Binding-site contacts:
Ligand atom O6 contacts residue ASN771 of chain 1.B at 4.0 Å.
Ligand atom C1 contacts residue ASN771 of chain 1.B at 1.4 Å.
Ligand atom C7 contacts residue TRP768 of chain 1.B at 4.0 Å (hydrophobic).
Ligand atom C5 contacts residue ASN771 of chain 1.B at 3.7 Å.
Ligand atom N2 contacts residue ASN771 of chain 1.B at 2.9 Å (h-bond).
Ligand atom O7 contacts residue MET394 of chain 1.B at 4.1 Å.
Ligand atom O5 contacts residue ASN771 of chain 1.B at 2.4 Å (h-bond).
Ligand atom C7 contacts residue ASN771 of chain 1.B at 3.7 Å.
Ligand atom C1 contacts residue GLN770 of chain 1.B at 3.7 Å.
Ligand atom C4 contacts residue ASN771 of chain 1.B at 4.2 Å.
Ligand atom C2 contacts residue GLN770 of chain 1.B at 4.5 Å.
Ligand atom O7 contacts residue TRP768 of chain 1.B at 3.3 Å.
Ligand atom O7 contacts residue ASN771 of chain 1.B at 4.0 Å.
Ligand atom N2 contacts residue GLN770 of chain 1.B at 4.0 Å.
Ligand atom C2 contacts residue ASN771 of chain 1.B at 2.5 Å.
Ligand atom C8 contacts residue MET394 of chain 1.B at 4.2 Å (hydrophobic).
Ligand atom C8 contacts residue PRO767 of chain 1.B at 3.8 Å (hydrophobic).
Ligand atom C3 contacts residue ASN771 of chain 1.B at 3.8 Å.

Sequence of chain 1.B:
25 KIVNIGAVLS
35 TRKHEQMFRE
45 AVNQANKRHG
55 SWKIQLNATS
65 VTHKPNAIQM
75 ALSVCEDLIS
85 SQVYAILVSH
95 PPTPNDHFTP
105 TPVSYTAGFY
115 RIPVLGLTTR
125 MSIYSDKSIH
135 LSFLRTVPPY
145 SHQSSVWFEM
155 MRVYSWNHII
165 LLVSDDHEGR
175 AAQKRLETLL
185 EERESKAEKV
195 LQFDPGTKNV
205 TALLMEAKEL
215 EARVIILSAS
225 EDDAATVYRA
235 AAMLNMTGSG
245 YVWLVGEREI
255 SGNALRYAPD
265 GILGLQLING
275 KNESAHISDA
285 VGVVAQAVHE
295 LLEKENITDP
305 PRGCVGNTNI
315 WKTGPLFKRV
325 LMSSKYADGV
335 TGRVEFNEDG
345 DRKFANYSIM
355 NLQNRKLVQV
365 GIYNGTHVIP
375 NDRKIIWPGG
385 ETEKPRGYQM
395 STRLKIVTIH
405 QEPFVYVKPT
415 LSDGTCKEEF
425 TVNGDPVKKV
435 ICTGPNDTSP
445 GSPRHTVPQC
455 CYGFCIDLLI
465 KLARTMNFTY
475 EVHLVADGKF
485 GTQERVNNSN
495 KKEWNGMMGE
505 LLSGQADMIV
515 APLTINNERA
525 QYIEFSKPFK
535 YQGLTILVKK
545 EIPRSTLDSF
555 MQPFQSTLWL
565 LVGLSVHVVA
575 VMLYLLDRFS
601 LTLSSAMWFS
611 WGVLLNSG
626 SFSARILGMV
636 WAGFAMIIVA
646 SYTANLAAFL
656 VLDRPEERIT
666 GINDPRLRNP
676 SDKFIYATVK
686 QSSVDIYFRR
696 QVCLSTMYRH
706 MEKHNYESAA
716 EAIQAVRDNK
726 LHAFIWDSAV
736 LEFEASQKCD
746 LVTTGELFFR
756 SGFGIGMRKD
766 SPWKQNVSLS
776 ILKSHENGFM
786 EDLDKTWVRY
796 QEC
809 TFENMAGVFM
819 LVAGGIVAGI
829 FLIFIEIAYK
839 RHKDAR

The small molecule below binds the protein below.
Small molecule (SMILES): CC(=O)N[C@@H]1[C@@H](O)[C@H](O)[C@@H](CO)O[C@H]1O